Sequence of chain 2.B:
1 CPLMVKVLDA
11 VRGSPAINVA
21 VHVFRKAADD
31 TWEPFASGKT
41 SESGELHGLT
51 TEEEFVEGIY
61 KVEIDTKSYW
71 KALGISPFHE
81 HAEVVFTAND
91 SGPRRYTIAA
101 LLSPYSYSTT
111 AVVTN

Sequence of chain 1.B:
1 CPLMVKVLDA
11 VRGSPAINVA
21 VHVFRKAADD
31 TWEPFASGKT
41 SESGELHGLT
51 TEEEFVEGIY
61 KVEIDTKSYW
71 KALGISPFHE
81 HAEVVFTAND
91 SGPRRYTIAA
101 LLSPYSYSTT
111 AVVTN

Sequence of chain 2.A:
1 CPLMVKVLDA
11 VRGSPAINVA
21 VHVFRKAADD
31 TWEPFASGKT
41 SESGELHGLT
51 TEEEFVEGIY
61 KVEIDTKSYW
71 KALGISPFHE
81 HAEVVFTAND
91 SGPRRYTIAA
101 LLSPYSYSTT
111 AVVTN

The small molecule below binds the protein below.
Small molecule (SMILES): O=C(O)c1cc(/N=N/c2ccc([N+](=O)[O-])cc2)cc(I)c1O

Binding-site contacts:
Ligand atom NAH contacts residue BQB1 of chain 2.D at 0.6 Å (h-bond).
Ligand atom CAL contacts residue BQB1 of chain 2.D at 0.2 Å.
Ligand atom CAA contacts residue BQB1 of chain 2.D at 1.0 Å.
Ligand atom NAT contacts residue LEU101 of chain 1.B at 3.4 Å.
Ligand atom OAU contacts residue SER108 of chain 2.A at 3.7 Å.
Ligand atom CAJ contacts residue LEU8 of chain 1.B at 3.6 Å (hydrophobic).
Ligand atom CAN contacts residue LEU8 of chain 2.B at 3.5 Å (hydrophobic).
Ligand atom OAV contacts residue BQB1 of chain 2.D at 0.7 Å (h-bond).
Ligand atom CAC contacts residue LEU101 of chain 1.B at 3.5 Å (hydrophobic).
Ligand atom OAR contacts residue BQB1 of chain 2.D at 1.7 Å.
Ligand atom OAU contacts residue LEU101 of chain 1.B at 2.8 Å.
Ligand atom NAH contacts residue LEU8 of chain 2.B at 3.6 Å.
Ligand atom NAT contacts residue SER108 of chain 1.B at 3.7 Å.
Ligand atom OAV contacts residue SER108 of chain 1.B at 3.1 Å.
Ligand atom CAI contacts residue BQB1 of chain 2.D at 0.4 Å.
Ligand atom CAK contacts residue BQB1 of chain 2.D at 0.2 Å.
Ligand atom NAT contacts residue SER108 of chain 2.B at 3.2 Å.
Ligand atom OAP contacts residue BQB1 of chain 2.D at 0.6 Å (h-bond).
Ligand atom CAF contacts residue BQB1 of chain 2.D at 0.5 Å.
Ligand atom IAO contacts residue BQB1 of chain 2.D at 0.6 Å.
Ligand atom OAU contacts residue BQB1 of chain 2.D at 1.8 Å (h-bond).
Ligand atom NAT contacts residue BQB1 of chain 2.D at 1.0 Å (h-bond).
Ligand atom CAB contacts residue BQB1 of chain 2.D at 0.9 Å.
Ligand atom OAU contacts residue SER108 of chain 2.B at 2.9 Å.
Ligand atom CAD contacts residue LEU101 of chain 1.B at 3.6 Å (hydrophobic).
Ligand atom OAV contacts residue SER108 of chain 2.B at 3.2 Å (h-bond).
Ligand atom CAN contacts residue BQB1 of chain 2.D at 0.3 Å.
Ligand atom CAD contacts residue BQB1 of chain 2.D at 0.9 Å.
Ligand atom OAS contacts residue VAL112 of chain 1.B at 3.6 Å.
Ligand atom OAS contacts residue BQB1 of chain 2.D at 0.6 Å.
Ligand atom CAB contacts residue LEU101 of chain 1.B at 3.7 Å (hydrophobic).
Ligand atom CAL contacts residue LYS6 of chain 1.B at 3.7 Å.
Ligand atom CAM contacts residue BQB1 of chain 2.D at 0.2 Å.
Ligand atom CAE contacts residue BQB1 of chain 2.D at 0.5 Å.
Ligand atom CAC contacts residue BQB1 of chain 2.D at 0.6 Å.
Ligand atom NAG contacts residue BQB1 of chain 2.D at 1.3 Å (h-bond).
Ligand atom CAQ contacts residue BQB1 of chain 2.D at 0.7 Å.
Ligand atom OAP contacts residue LYS6 of chain 1.B at 3.4 Å (salt-bridge).
Ligand atom CAJ contacts residue BQB1 of chain 2.D at 0.3 Å.
Ligand atom NAG contacts residue ALA99 of chain 1.B at 3.6 Å.

Sequence of chain 1.A:
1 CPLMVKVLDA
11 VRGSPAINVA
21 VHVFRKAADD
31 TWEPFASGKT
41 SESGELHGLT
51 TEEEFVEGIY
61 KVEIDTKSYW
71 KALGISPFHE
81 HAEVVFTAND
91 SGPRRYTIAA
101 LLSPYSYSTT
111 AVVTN